The protein below binds the small molecule below.
Small molecule (SMILES): O=C(O)[C@H]1CSC(c2ccc3cccc(O)c3n2)=N1

Sequence of chain 1.A:
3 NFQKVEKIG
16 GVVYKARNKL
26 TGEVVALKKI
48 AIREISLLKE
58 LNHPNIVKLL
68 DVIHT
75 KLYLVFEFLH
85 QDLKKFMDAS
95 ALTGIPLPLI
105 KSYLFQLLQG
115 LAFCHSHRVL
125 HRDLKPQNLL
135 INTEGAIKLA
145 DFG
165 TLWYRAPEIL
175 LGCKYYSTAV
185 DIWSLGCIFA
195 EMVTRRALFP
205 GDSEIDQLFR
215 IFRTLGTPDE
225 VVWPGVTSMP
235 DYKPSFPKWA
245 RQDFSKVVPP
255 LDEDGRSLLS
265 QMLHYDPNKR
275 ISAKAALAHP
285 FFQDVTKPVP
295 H

Binding-site contacts:
Ligand atom C contacts residue ARG245 of chain 1.A at 4.2 Å.
Ligand atom CAH contacts residue LEU219 of chain 1.A at 3.7 Å (hydrophobic).
Ligand atom CAQ contacts residue THR221 of chain 1.A at 4.0 Å.
Ligand atom CAP contacts residue ARG245 of chain 1.A at 3.8 Å.
Ligand atom CAQ contacts residue LEU219 of chain 1.A at 4.1 Å (hydrophobic).
Ligand atom CAF contacts residue LEU219 of chain 1.A at 3.5 Å (hydrophobic).
Ligand atom CAG contacts residue TRP243 of chain 1.A at 3.7 Å (hydrophobic).
Ligand atom N contacts residue ARG245 of chain 1.A at 3.2 Å (salt-bridge).
Ligand atom CAO contacts residue ARG245 of chain 1.A at 3.6 Å.
Ligand atom CAF contacts residue TYR269 of chain 1.A at 4.1 Å (hydrophobic).
Ligand atom CB contacts residue ARG245 of chain 1.A at 4.1 Å.
Ligand atom CAH contacts residue GLY220 of chain 1.A at 3.8 Å.
Ligand atom CAG contacts residue GLY220 of chain 1.A at 3.8 Å.
Ligand atom CAD contacts residue ARG245 of chain 1.A at 3.9 Å.
Ligand atom CAR contacts residue ARG245 of chain 1.A at 3.6 Å.
Ligand atom CAH contacts residue THR221 of chain 1.A at 3.4 Å.
Ligand atom OAC contacts residue ARG245 of chain 1.A at 3.6 Å.
Ligand atom CAN contacts residue VAL226 of chain 1.A at 3.9 Å (hydrophobic).
Ligand atom CAD contacts residue TRP243 of chain 1.A at 3.7 Å (hydrophobic).
Ligand atom N contacts residue VAL226 of chain 1.A at 4.0 Å.
Ligand atom CAN contacts residue ARG245 of chain 1.A at 3.4 Å.
Ligand atom C contacts residue HIS268 of chain 1.A at 3.4 Å.
Ligand atom CA contacts residue ARG245 of chain 1.A at 3.2 Å.
Ligand atom O contacts residue HIS268 of chain 1.A at 3.6 Å.
Ligand atom NAK contacts residue ARG245 of chain 1.A at 3.5 Å.
Ligand atom CAQ contacts residue GLY220 of chain 1.A at 3.9 Å.
Ligand atom CAE contacts residue ARG245 of chain 1.A at 3.6 Å.
Ligand atom CAP contacts residue VAL226 of chain 1.A at 3.9 Å (hydrophobic).
Ligand atom SAL contacts residue ARG245 of chain 1.A at 3.6 Å.
Ligand atom CAP contacts residue LEU219 of chain 1.A at 3.7 Å (hydrophobic).
Ligand atom O contacts residue TYR269 of chain 1.A at 2.9 Å (h-bond).
Ligand atom NAK contacts residue LEU219 of chain 1.A at 4.0 Å.
Ligand atom CAG contacts residue THR221 of chain 1.A at 3.6 Å.
Ligand atom CAE contacts residue ALA244 of chain 1.A at 4.1 Å (hydrophobic).
Ligand atom CAN contacts residue LEU219 of chain 1.A at 4.2 Å (hydrophobic).
Ligand atom C contacts residue TYR269 of chain 1.A at 4.0 Å (hydrophobic).
Ligand atom CAF contacts residue VAL226 of chain 1.A at 3.8 Å (hydrophobic).
Ligand atom CAD contacts residue ALA244 of chain 1.A at 3.8 Å (hydrophobic).
Ligand atom OXT contacts residue HIS268 of chain 1.A at 2.3 Å (h-bond).
Ligand atom N contacts residue TYR269 of chain 1.A at 3.9 Å.